Binding-site contacts:
Ligand atom C1 contacts residue ARG77 of chain 45.E at 3.4 Å.
Ligand atom C3 contacts residue HIS298 of chain 45.E at 3.8 Å.
Ligand atom O1A contacts residue ARG77 of chain 45.E at 3.1 Å (salt-bridge).
Ligand atom O4 contacts residue VAL296 of chain 45.E at 4.0 Å.
Ligand atom C4 contacts residue TYR72 of chain 45.E at 3.4 Å (hydrophobic).
Ligand atom O1A contacts residue SER89 of chain 45.E at 3.4 Å (h-bond).
Ligand atom C2 contacts residue GLY78 of chain 45.E at 4.1 Å.
Ligand atom C5 contacts residue TYR72 of chain 45.E at 3.4 Å (hydrophobic).
Ligand atom C3 contacts residue VAL296 of chain 45.E at 3.7 Å (hydrophobic).
Ligand atom O1B contacts residue ARG77 of chain 45.E at 2.8 Å (salt-bridge).
Ligand atom O3 contacts residue GLY78 of chain 45.E at 3.6 Å.
Ligand atom O1B contacts residue TYR72 of chain 45.E at 3.8 Å.
Ligand atom C7 contacts residue TYR72 of chain 45.E at 3.9 Å (hydrophobic).
Ligand atom C11 contacts residue ASP85 of chain 45.A at 3.8 Å.
Ligand atom C3 contacts residue GLY78 of chain 45.E at 4.0 Å.
Ligand atom C8 contacts residue TYR72 of chain 45.E at 4.1 Å (hydrophobic).
Ligand atom O6 contacts residue ASN93 of chain 45.E at 3.5 Å (h-bond).
Ligand atom C5 contacts residue ASN93 of chain 45.E at 4.1 Å.
Ligand atom O4 contacts residue HIS298 of chain 45.E at 3.0 Å (h-bond).
Ligand atom C1 contacts residue SER89 of chain 45.E at 4.2 Å.
Ligand atom C3 contacts residue GLY78 of chain 45.E at 4.0 Å.
Ligand atom O10 contacts residue THR291 of chain 45.E at 3.8 Å.
Ligand atom O1A contacts residue GLY78 of chain 45.E at 3.3 Å (h-bond).
Ligand atom O4 contacts residue GLY78 of chain 45.E at 3.0 Å.
Ligand atom O4 contacts residue TYR72 of chain 45.E at 4.2 Å.
Ligand atom C1 contacts residue GLY78 of chain 45.E at 4.0 Å.
Ligand atom C6 contacts residue TYR72 of chain 45.E at 3.3 Å (hydrophobic).
Ligand atom C1 contacts residue TYR72 of chain 45.E at 3.8 Å (hydrophobic).
Ligand atom N5 contacts residue TYR72 of chain 45.E at 3.1 Å (h-bond).
Ligand atom C6 contacts residue ASN93 of chain 45.E at 3.4 Å.
Ligand atom O1B contacts residue ASN80 of chain 45.E at 4.2 Å.
Ligand atom C4 contacts residue GLY78 of chain 45.E at 3.3 Å.
Ligand atom O8 contacts residue TYR72 of chain 45.E at 3.5 Å (h-bond).
Ligand atom O4 contacts residue THR291 of chain 45.E at 3.4 Å.
Ligand atom O10 contacts residue ASN293 of chain 45.E at 3.9 Å.
Ligand atom O4 contacts residue ILE79 of chain 45.E at 3.5 Å (h-bond).
Ligand atom C4 contacts residue HIS298 of chain 45.E at 3.6 Å.
Ligand atom O1B contacts residue SER89 of chain 45.E at 4.1 Å.
Ligand atom C8 contacts residue ARG77 of chain 45.E at 4.2 Å.
Ligand atom O1A contacts residue TYR72 of chain 45.E at 3.5 Å.

Sequence of chain 45.E:
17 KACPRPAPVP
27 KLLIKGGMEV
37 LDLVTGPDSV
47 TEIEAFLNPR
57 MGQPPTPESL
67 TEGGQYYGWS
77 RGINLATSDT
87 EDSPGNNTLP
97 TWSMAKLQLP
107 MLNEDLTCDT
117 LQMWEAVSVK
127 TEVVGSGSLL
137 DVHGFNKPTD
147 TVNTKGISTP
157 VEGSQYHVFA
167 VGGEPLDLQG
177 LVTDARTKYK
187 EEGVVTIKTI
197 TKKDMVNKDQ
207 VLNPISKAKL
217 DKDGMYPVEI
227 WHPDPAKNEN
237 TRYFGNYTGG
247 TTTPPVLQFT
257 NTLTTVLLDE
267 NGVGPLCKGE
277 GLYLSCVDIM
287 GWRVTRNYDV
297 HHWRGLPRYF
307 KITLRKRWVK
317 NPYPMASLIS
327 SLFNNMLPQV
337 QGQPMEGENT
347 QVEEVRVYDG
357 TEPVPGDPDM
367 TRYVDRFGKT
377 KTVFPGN

The small molecule below binds the protein below.
Small molecule (SMILES): CC(=O)N[C@@H]1[C@@H](O[C@@H]2O[C@H](CO)[C@H](O)[C@H](O[C@]3(C(=O)O)C[C@H](O)[C@@H](NC(C)=O)[C@H]([C@H](O)[C@H](O)CO)O3)[C@H]2O)[C@H](O)[C@@H](CO[C@]2(C(=O)O)C[C@H](O)[C@@H](NC(C)=O)[C@H]([C@H](O)[C@H](O)CO)O2)O[C@H]1O

Sequence of chain 45.A:
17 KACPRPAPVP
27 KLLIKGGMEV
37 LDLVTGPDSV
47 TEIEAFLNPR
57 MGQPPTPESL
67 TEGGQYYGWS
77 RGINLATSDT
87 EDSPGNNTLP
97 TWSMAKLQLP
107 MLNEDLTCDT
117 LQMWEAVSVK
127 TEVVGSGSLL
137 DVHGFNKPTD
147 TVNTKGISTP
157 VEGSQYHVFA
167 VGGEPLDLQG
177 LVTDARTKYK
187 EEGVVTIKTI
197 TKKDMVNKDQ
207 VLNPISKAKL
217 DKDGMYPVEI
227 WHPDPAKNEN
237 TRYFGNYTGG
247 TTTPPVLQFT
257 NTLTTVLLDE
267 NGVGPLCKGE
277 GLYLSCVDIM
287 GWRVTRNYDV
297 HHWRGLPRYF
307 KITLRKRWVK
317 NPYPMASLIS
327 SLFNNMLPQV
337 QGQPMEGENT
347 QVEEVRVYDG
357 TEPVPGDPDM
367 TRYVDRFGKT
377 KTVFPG